Sequence of chain 1.J:
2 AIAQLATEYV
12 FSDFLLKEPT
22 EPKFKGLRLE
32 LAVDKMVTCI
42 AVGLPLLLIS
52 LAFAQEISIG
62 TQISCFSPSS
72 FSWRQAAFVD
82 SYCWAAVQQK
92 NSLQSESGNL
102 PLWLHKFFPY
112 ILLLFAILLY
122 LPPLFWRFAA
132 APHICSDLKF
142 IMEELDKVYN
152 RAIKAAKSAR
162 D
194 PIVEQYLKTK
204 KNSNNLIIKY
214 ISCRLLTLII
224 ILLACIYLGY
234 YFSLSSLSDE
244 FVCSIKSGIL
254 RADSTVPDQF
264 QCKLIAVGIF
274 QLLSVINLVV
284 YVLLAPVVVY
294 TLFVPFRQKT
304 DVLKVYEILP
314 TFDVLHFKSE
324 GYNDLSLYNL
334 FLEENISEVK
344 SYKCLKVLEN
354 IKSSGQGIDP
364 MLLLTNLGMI

Binding-site contacts:
Ligand atom C24 contacts residue PTY1 of chain 1.QB at 4.4 Å.
Ligand atom C1 contacts residue LEU101 of chain 1.J at 4.0 Å (hydrophobic).
Ligand atom C11 contacts residue PTY1 of chain 1.QB at 3.4 Å.
Ligand atom C6 contacts residue CLR1 of chain 1.UB at 4.3 Å.
Ligand atom C16 contacts residue TYR233 of chain 1.J at 4.1 Å (hydrophobic).
Ligand atom C20 contacts residue PTY1 of chain 1.QB at 3.9 Å.
Ligand atom C26 contacts residue PTY1 of chain 1.QB at 4.3 Å.
Ligand atom C27 contacts residue PTY1 of chain 1.QB at 3.2 Å.
Ligand atom C22 contacts residue ILE229 of chain 1.J at 4.0 Å (hydrophobic).
Ligand atom C2 contacts residue PTY1 of chain 1.QB at 4.3 Å.
Ligand atom C21 contacts residue PTY1 of chain 1.QB at 3.5 Å.
Ligand atom C9 contacts residue LEU101 of chain 1.J at 4.5 Å (hydrophobic).
Ligand atom C25 contacts residue PTY1 of chain 1.QB at 4.2 Å.
Ligand atom C7 contacts residue CLR1 of chain 1.UB at 3.8 Å.
Ligand atom C17 contacts residue TYR233 of chain 1.J at 4.3 Å (hydrophobic).
Ligand atom C27 contacts residue PHE116 of chain 1.J at 3.9 Å (hydrophobic).
Ligand atom C23 contacts residue ILE229 of chain 1.J at 4.5 Å (hydrophobic).
Ligand atom C11 contacts residue LEU101 of chain 1.J at 4.3 Å (hydrophobic).
Ligand atom O1 contacts residue PTY1 of chain 1.QB at 4.0 Å.
Ligand atom C25 contacts residue LEU226 of chain 1.J at 4.1 Å (hydrophobic).
Ligand atom C7 contacts residue TYR233 of chain 1.J at 4.5 Å (hydrophobic).
Ligand atom C21 contacts residue TYR230 of chain 1.J at 3.4 Å (hydrophobic).
Ligand atom C1 contacts residue PTY1 of chain 1.QB at 3.9 Å.
Ligand atom C12 contacts residue LEU101 of chain 1.J at 4.5 Å (hydrophobic).
Ligand atom C15 contacts residue CLR1 of chain 1.UB at 4.2 Å.
Ligand atom C27 contacts residue LEU226 of chain 1.J at 4.3 Å (hydrophobic).
Ligand atom C24 contacts residue LEU226 of chain 1.J at 4.2 Å (hydrophobic).
Ligand atom C24 contacts residue TYR230 of chain 1.J at 4.1 Å (hydrophobic).
Ligand atom C15 contacts residue TYR233 of chain 1.J at 4.2 Å (hydrophobic).
Ligand atom C12 contacts residue PTY1 of chain 1.QB at 3.2 Å.

This small molecule binds to this protein.
Small molecule (SMILES): CC(C)CCC[C@@H](C)[C@H]1CC[C@H]2[C@@H]3CC=C4C[C@@H](O)CC[C@]4(C)[C@H]3CC[C@]12C